A small-molecule ligand and the protein it binds are described below.
Small molecule (SMILES): N[C@H](Cn1ccc(=O)n(Cc2ccc(C(=O)O)cc2)c1=O)C(=O)O

Binding-site contacts:
Ligand atom O24 contacts residue THR88 of chain 2.G at 2.7 Å (h-bond).
Ligand atom C16 contacts residue THR171 of chain 2.G at 3.8 Å.
Ligand atom O18 contacts residue GLU190 of chain 2.G at 3.5 Å (salt-bridge).
Ligand atom O08 contacts residue MET193 of chain 2.G at 3.1 Å.
Ligand atom C22 contacts residue TYR58 of chain 2.G at 3.7 Å (hydrophobic).
Ligand atom C17 contacts residue THR140 of chain 2.G at 3.4 Å.
Ligand atom O18 contacts residue LEU189 of chain 2.G at 3.5 Å.
Ligand atom O19 contacts residue LEU188 of chain 2.G at 3.8 Å.
Ligand atom O24 contacts residue LEU87 of chain 2.G at 3.8 Å.
Ligand atom O19 contacts residue LEU189 of chain 2.G at 3.9 Å.
Ligand atom O24 contacts residue ARG93 of chain 2.G at 2.7 Å (salt-bridge).
Ligand atom O19 contacts residue LEU135 of chain 2.G at 3.7 Å.
Ligand atom C06 contacts residue TYR217 of chain 2.G at 3.9 Å (hydrophobic).
Ligand atom C15 contacts residue LEU135 of chain 2.G at 3.7 Å (hydrophobic).
Ligand atom C07 contacts residue GLU10 of chain 2.G at 3.7 Å.
Ligand atom C22 contacts residue THR88 of chain 2.G at 3.9 Å.
Ligand atom N09 contacts residue GLU10 of chain 2.G at 3.9 Å.
Ligand atom O18 contacts residue THR140 of chain 2.G at 2.4 Å (h-bond).
Ligand atom C05 contacts residue TYR58 of chain 2.G at 3.4 Å (hydrophobic).
Ligand atom C14 contacts residue THR171 of chain 2.G at 3.9 Å.
Ligand atom O08 contacts residue GLU10 of chain 2.G at 3.5 Å (salt-bridge).
Ligand atom C03 contacts residue TYR58 of chain 2.G at 3.3 Å (hydrophobic).
Ligand atom C15 contacts residue THR171 of chain 2.G at 3.6 Å.
Ligand atom N04 contacts residue TYR58 of chain 2.G at 3.5 Å.
Ligand atom C06 contacts residue PRO86 of chain 2.G at 3.7 Å (hydrophobic).
Ligand atom N01 contacts residue THR88 of chain 2.G at 2.9 Å (h-bond).
Ligand atom C05 contacts residue PRO86 of chain 2.G at 3.4 Å (hydrophobic).
Ligand atom C17 contacts residue LEU189 of chain 2.G at 3.7 Å (hydrophobic).
Ligand atom O23 contacts residue ARG93 of chain 2.G at 2.8 Å (salt-bridge).
Ligand atom C12 contacts residue MET193 of chain 2.G at 3.9 Å (hydrophobic).
Ligand atom O23 contacts residue TYR58 of chain 2.G at 3.5 Å.
Ligand atom N01 contacts residue PRO86 of chain 2.G at 3.2 Å (h-bond).
Ligand atom C13 contacts residue GLU190 of chain 2.G at 3.4 Å.
Ligand atom N01 contacts residue TYR217 of chain 2.G at 3.6 Å.
Ligand atom O24 contacts residue PRO86 of chain 2.G at 3.8 Å.
Ligand atom C10 contacts residue MET193 of chain 2.G at 3.8 Å (hydrophobic).
Ligand atom C22 contacts residue ARG93 of chain 2.G at 3.5 Å.
Ligand atom C02 contacts residue PRO86 of chain 2.G at 3.8 Å (hydrophobic).
Ligand atom C03 contacts residue PRO86 of chain 2.G at 3.8 Å (hydrophobic).
Ligand atom C22 contacts residue PRO86 of chain 2.G at 3.9 Å (hydrophobic).

Sequence of chain 2.G:
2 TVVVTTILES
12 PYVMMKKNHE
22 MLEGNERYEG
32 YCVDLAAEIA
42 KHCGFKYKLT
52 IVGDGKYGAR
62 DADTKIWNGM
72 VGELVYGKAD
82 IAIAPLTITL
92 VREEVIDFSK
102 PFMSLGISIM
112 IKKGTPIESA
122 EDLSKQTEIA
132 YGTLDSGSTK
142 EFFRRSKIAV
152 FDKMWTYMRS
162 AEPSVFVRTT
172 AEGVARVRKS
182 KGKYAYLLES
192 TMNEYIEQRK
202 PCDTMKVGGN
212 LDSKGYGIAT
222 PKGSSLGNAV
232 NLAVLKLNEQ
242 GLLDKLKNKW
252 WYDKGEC